Sequence of chain 2.B:
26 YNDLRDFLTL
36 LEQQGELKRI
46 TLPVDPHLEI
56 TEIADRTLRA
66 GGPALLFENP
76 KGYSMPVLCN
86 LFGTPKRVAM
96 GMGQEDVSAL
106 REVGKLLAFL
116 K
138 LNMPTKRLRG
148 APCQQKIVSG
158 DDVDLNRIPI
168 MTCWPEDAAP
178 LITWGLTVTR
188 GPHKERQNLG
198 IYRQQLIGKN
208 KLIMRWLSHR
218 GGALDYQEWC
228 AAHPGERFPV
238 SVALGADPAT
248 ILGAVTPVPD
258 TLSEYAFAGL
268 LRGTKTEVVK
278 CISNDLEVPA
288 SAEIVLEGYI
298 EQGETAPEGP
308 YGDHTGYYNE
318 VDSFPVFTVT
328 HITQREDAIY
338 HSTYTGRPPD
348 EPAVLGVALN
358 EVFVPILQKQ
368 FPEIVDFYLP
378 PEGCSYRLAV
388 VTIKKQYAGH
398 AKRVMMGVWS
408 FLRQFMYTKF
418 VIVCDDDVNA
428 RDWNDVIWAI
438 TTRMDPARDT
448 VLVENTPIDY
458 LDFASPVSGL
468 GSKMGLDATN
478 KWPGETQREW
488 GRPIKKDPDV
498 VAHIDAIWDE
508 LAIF

A small-molecule ligand and the protein it binds are described below.
Small molecule (SMILES): Cc1cc2c3c(c1C)C(C)(C)C[C@@H](S(=O)(=O)O)N3c1c([nH]c(=O)[nH]c1=O)N2C[C@H](O)[C@H](O)[C@H](O)COP(=O)(O)O

Binding-site contacts:
Ligand atom N1 contacts residue ARG217 of chain 2.B at 3.2 Å (salt-bridge).
Ligand atom N8 contacts residue ILE198 of chain 2.B at 3.4 Å (h-bond).
Ligand atom O2 contacts residue TYR199 of chain 2.B at 3.6 Å.
Ligand atom CAB contacts residue THR180 of chain 2.B at 3.5 Å.
Ligand atom O2 contacts residue LEU214 of chain 2.B at 3.0 Å (h-bond).
Ligand atom CAC contacts residue ARG200 of chain 2.B at 3.4 Å.
Ligand atom O4 contacts residue ARG212 of chain 2.B at 3.0 Å (salt-bridge).
Ligand atom C7 contacts residue ILE198 of chain 2.B at 3.5 Å (hydrophobic).
Ligand atom CAD contacts residue THR180 of chain 2.B at 3.7 Å.
Ligand atom CAP contacts residue NA1 of chain 2.I at 3.7 Å.
Ligand atom OAK contacts residue NA1 of chain 2.I at 2.6 Å (h-bond).
Ligand atom O4 contacts residue ARG200 of chain 2.B at 3.1 Å (salt-bridge).
Ligand atom OAT contacts residue NA1 of chain 2.I at 2.5 Å (h-bond).
Ligand atom O9 contacts residue ASP310 of chain 2.B at 2.8 Å (salt-bridge).
Ligand atom C2 contacts residue ARG217 of chain 2.B at 3.4 Å.
Ligand atom CAC contacts residue THR180 of chain 2.B at 3.5 Å.
Ligand atom OAK contacts residue GLU261 of chain 2.B at 2.7 Å (salt-bridge).
Ligand atom OAI contacts residue ARG217 of chain 2.B at 3.5 Å.
Ligand atom OAK contacts residue LEU196 of chain 2.B at 3.6 Å (h-bond).
Ligand atom PBJ contacts residue NA1 of chain 2.I at 3.1 Å.
Ligand atom N1 contacts residue ILE198 of chain 2.B at 3.3 Å (h-bond).
Ligand atom C4 contacts residue ARG212 of chain 2.B at 3.5 Å.
Ligand atom OAH contacts residue ILE198 of chain 2.B at 2.5 Å (h-bond).
Ligand atom N3 contacts residue ARG212 of chain 2.B at 3.0 Å (salt-bridge).
Ligand atom OAG contacts residue NA1 of chain 2.I at 3.4 Å (h-bond).
Ligand atom OAK contacts residue MN1 of chain 2.G at 2.2 Å.
Ligand atom OAF contacts residue GLY218 of chain 2.B at 2.8 Å (h-bond).
Ligand atom O10 contacts residue ARG212 of chain 2.B at 3.1 Å (salt-bridge).
Ligand atom PBJ contacts residue MN1 of chain 2.G at 3.5 Å.
Ligand atom CAQ contacts residue ARG217 of chain 2.B at 3.7 Å.
Ligand atom OAF contacts residue TYR199 of chain 2.B at 2.6 Å (h-bond).
Ligand atom OAF contacts residue ARG217 of chain 2.B at 3.2 Å.
Ligand atom O2 contacts residue ARG217 of chain 2.B at 2.7 Å (salt-bridge).
Ligand atom OAG contacts residue ALA251 of chain 2.B at 3.4 Å (h-bond).
Ligand atom C8A contacts residue ILE198 of chain 2.B at 3.0 Å (hydrophobic).
Ligand atom OAG contacts residue VAL252 of chain 2.B at 3.2 Å (h-bond).
Ligand atom CBE contacts residue ILE198 of chain 2.B at 3.5 Å (hydrophobic).
Ligand atom C4 contacts residue ARG200 of chain 2.B at 3.7 Å.
Ligand atom OAK contacts residue ASN195 of chain 2.B at 2.7 Å (h-bond).
Ligand atom C4A contacts residue ILE198 of chain 2.B at 3.3 Å (hydrophobic).